This small molecule binds to this protein.
Small molecule (SMILES): COc1cc(Nc2c(C#N)cnc3cc(OCCCN4CCN(C)CC4)c(OC)cc23)c(Cl)cc1Cl

Sequence of chain 8.A:
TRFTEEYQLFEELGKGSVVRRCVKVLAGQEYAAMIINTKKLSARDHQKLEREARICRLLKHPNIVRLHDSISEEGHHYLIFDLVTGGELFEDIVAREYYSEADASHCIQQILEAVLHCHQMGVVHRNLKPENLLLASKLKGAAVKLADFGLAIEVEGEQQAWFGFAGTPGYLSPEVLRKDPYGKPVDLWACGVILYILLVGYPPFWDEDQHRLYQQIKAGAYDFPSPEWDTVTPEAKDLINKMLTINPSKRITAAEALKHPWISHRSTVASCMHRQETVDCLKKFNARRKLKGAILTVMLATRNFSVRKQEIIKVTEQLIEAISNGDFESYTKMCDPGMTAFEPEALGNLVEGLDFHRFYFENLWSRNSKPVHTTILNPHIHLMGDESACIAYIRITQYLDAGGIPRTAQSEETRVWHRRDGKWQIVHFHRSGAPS

Binding-site contacts:
Ligand atom CBC contacts residue LEU19 of chain 8.A at 3.5 Å (hydrophobic).
Ligand atom OAW contacts residue THR93 of chain 8.A at 4.2 Å.
Ligand atom CBA contacts residue VAL27 of chain 8.A at 4.0 Å (hydrophobic).
Ligand atom CAN contacts residue LEU19 of chain 8.A at 4.1 Å (hydrophobic).
Ligand atom CAL contacts residue LEU19 of chain 8.A at 3.4 Å (hydrophobic).
Ligand atom O02 contacts residue PHE157 of chain 8.A at 2.8 Å.
Ligand atom CAK contacts residue VAL92 of chain 8.A at 2.7 Å (hydrophobic).
Ligand atom NAT contacts residue VAL92 of chain 8.A at 2.8 Å (h-bond).
Ligand atom CBA contacts residue PHE89 of chain 8.A at 4.2 Å (hydrophobic).
Ligand atom CAH contacts residue VAL92 of chain 8.A at 3.2 Å (hydrophobic).
Ligand atom CAA contacts residue LEU19 of chain 8.A at 3.9 Å (hydrophobic).
Ligand atom CBF contacts residue VAL92 of chain 8.A at 3.2 Å (hydrophobic).
Ligand atom CAH contacts residue LEU19 of chain 8.A at 3.7 Å (hydrophobic).
Ligand atom CL1 contacts residue PHE157 of chain 8.A at 2.7 Å.
Ligand atom CBG contacts residue LEU19 of chain 8.A at 3.4 Å (hydrophobic).
Ligand atom CBF contacts residue LEU19 of chain 8.A at 3.6 Å (hydrophobic).
Ligand atom NAD contacts residue VAL27 of chain 8.A at 4.1 Å.
Ligand atom CBD contacts residue VAL92 of chain 8.A at 4.0 Å (hydrophobic).
Ligand atom C01 contacts residue PHE157 of chain 8.A at 3.3 Å (hydrophobic).
Ligand atom C01 contacts residue MET42 of chain 8.A at 3.6 Å (hydrophobic).
Ligand atom CBD contacts residue LEU19 of chain 8.A at 3.9 Å (hydrophobic).
Ligand atom NAU contacts residue VAL27 of chain 8.A at 3.6 Å.
Ligand atom CAH contacts residue ALA40 of chain 8.A at 4.2 Å (hydrophobic).
Ligand atom CAX contacts residue PHE157 of chain 8.A at 3.5 Å (hydrophobic).
Ligand atom CAG contacts residue VAL27 of chain 8.A at 3.9 Å (hydrophobic).
Ligand atom OAV contacts residue LEU19 of chain 8.A at 2.9 Å (h-bond).
Ligand atom CBE contacts residue LEU19 of chain 8.A at 3.9 Å (hydrophobic).
Ligand atom CAK contacts residue LEU19 of chain 8.A at 3.7 Å (hydrophobic).
Ligand atom CAI contacts residue PHE157 of chain 8.A at 4.1 Å (hydrophobic).
Ligand atom NAT contacts residue LEU19 of chain 8.A at 3.5 Å.
Ligand atom CBA contacts residue LEU19 of chain 8.A at 4.1 Å (hydrophobic).
Ligand atom CAL contacts residue GLY20 of chain 8.A at 4.2 Å.
Ligand atom CAG contacts residue PHE89 of chain 8.A at 3.0 Å (hydrophobic).
Ligand atom CAJ contacts residue VAL27 of chain 8.A at 3.7 Å (hydrophobic).
Ligand atom CBB contacts residue VAL27 of chain 8.A at 3.7 Å (hydrophobic).
Ligand atom C01 contacts residue GLU60 of chain 8.A at 4.2 Å.
Ligand atom CAY contacts residue PHE157 of chain 8.A at 3.1 Å (hydrophobic).
Ligand atom NAD contacts residue PHE89 of chain 8.A at 2.4 Å.
Ligand atom CAK contacts residue THR93 of chain 8.A at 4.0 Å.
Ligand atom CBE contacts residue VAL27 of chain 8.A at 4.1 Å (hydrophobic).